Binding-site contacts:
Ligand atom CE2 contacts residue ARG390 of chain 4.C at 3.4 Å.
Ligand atom C contacts residue GLN379 of chain 4.C at 3.9 Å.
Ligand atom N contacts residue VAL467 of chain 4.C at 4.1 Å.
Ligand atom CZ contacts residue ARG390 of chain 4.C at 3.9 Å.
Ligand atom CG contacts residue VAL382 of chain 4.C at 3.5 Å (hydrophobic).
Ligand atom CZ contacts residue VAL382 of chain 4.C at 4.0 Å (hydrophobic).
Ligand atom CE1 contacts residue VAL467 of chain 4.C at 3.8 Å (hydrophobic).
Ligand atom CA contacts residue VAL467 of chain 4.C at 4.2 Å (hydrophobic).
Ligand atom CE1 contacts residue VAL468 of chain 4.C at 3.9 Å (hydrophobic).
Ligand atom SE contacts residue ARG390 of chain 4.C at 4.3 Å.
Ligand atom CB contacts residue GLU383 of chain 4.C at 3.5 Å.
Ligand atom O contacts residue PHE463 of chain 4.C at 3.8 Å.
Ligand atom CE1 contacts residue LEU464 of chain 4.C at 4.3 Å (hydrophobic).
Ligand atom OD1 contacts residue HIS466 of chain 4.C at 3.9 Å.
Ligand atom OD1 contacts residue VAL467 of chain 4.C at 2.7 Å (h-bond).
Ligand atom CD1 contacts residue VAL467 of chain 4.C at 3.5 Å (hydrophobic).
Ligand atom CA contacts residue VAL467 of chain 4.C at 3.6 Å (hydrophobic).
Ligand atom C contacts residue GLN379 of chain 4.C at 3.0 Å.
Ligand atom CD2 contacts residue ARG390 of chain 4.C at 3.8 Å.
Ligand atom CG contacts residue VAL467 of chain 4.C at 3.4 Å (hydrophobic).
Ligand atom O contacts residue GLN379 of chain 4.C at 3.1 Å (h-bond).
Ligand atom CA contacts residue ASP469 of chain 4.C at 4.3 Å.
Ligand atom C contacts residue VAL467 of chain 4.C at 3.9 Å (hydrophobic).
Ligand atom CB contacts residue VAL382 of chain 4.C at 4.0 Å (hydrophobic).
Ligand atom CD2 contacts residue ALA394 of chain 4.C at 3.6 Å (hydrophobic).
Ligand atom CA contacts residue GLN379 of chain 4.C at 4.3 Å.
Ligand atom CG contacts residue GLU383 of chain 4.C at 3.5 Å.
Ligand atom ND2 contacts residue VAL467 of chain 4.C at 4.2 Å.
Ligand atom CD1 contacts residue VAL468 of chain 4.C at 4.2 Å (hydrophobic).
Ligand atom N contacts residue VAL468 of chain 4.C at 4.4 Å.
Ligand atom CE contacts residue GLU383 of chain 4.C at 4.2 Å.
Ligand atom O contacts residue GLN379 of chain 4.C at 2.7 Å (h-bond).
Ligand atom CZ contacts residue ALA394 of chain 4.C at 3.9 Å (hydrophobic).
Ligand atom CB contacts residue GLN379 of chain 4.C at 4.4 Å.
Ligand atom N contacts residue ASP469 of chain 4.C at 4.3 Å.
Ligand atom CB contacts residue VAL467 of chain 4.C at 4.1 Å (hydrophobic).
Ligand atom O contacts residue VAL382 of chain 4.C at 3.9 Å.
Ligand atom CE2 contacts residue ALA394 of chain 4.C at 3.9 Å (hydrophobic).
Ligand atom N contacts residue VAL467 of chain 4.C at 3.2 Å (h-bond).
Ligand atom CE contacts residue ARG390 of chain 4.C at 3.3 Å.

Sequence of chain 4.C:
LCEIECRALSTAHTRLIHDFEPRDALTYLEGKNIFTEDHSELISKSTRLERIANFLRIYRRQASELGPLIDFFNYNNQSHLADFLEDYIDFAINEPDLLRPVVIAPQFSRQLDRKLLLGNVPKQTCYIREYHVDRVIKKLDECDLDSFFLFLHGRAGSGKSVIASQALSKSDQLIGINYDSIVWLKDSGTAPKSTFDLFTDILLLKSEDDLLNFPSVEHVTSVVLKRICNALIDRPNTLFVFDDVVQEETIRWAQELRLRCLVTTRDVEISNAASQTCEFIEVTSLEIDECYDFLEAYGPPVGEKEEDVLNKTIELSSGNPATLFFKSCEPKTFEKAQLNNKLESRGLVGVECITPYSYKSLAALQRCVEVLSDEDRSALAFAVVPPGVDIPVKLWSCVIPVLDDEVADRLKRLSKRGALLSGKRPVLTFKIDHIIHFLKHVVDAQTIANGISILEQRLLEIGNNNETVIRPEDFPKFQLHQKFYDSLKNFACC

This protein binds this small molecule.
Small molecule (SMILES): C[Se]CC[C@@H](C=O)NC(=O)[C@H](Cc1ccccc1)NC(=O)[C@H](CC(N)=O)NC(=O)[C@H](Cc1ccccc1)NC(=O)[C@@H](N)CC(C)C